Binding-site contacts:
Ligand atom O3' contacts residue TYR109 of chain 1.A at 3.5 Å (h-bond).
Ligand atom O2 contacts residue LEU91 of chain 1.A at 3.0 Å (h-bond).
Ligand atom O2' contacts residue ARG171 of chain 1.A at 3.3 Å (salt-bridge).
Ligand atom OP1 contacts residue TYR109 of chain 1.A at 2.4 Å (h-bond).
Ligand atom C2 contacts residue LYS90 of chain 1.A at 3.4 Å.
Ligand atom C4 contacts residue HIS98 of chain 1.A at 3.3 Å.
Ligand atom N7 contacts residue LYS108 of chain 1.A at 2.9 Å (salt-bridge).
Ligand atom C6 contacts residue LEU106 of chain 1.A at 3.4 Å (hydrophobic).
Ligand atom N7 contacts residue ARG171 of chain 1.A at 3.3 Å.
Ligand atom P contacts residue TYR109 of chain 1.A at 3.5 Å.
Ligand atom C8 contacts residue ARG171 of chain 1.A at 3.1 Å.
Ligand atom O2 contacts residue LYS90 of chain 1.A at 3.2 Å (salt-bridge).
Ligand atom O6 contacts residue LYS152 of chain 1.A at 2.8 Å (salt-bridge).
Ligand atom C5 contacts residue TYR109 of chain 1.A at 3.3 Å (hydrophobic).
Ligand atom C6 contacts residue TYR109 of chain 1.A at 3.3 Å (hydrophobic).
Ligand atom C2' contacts residue GLU149 of chain 1.A at 3.4 Å.
Ligand atom O2' contacts residue GLU149 of chain 1.A at 2.5 Å (salt-bridge).
Ligand atom N2 contacts residue CYS97 of chain 1.A at 3.3 Å (h-bond).
Ligand atom OP2 contacts residue HIS98 of chain 1.A at 3.2 Å (h-bond).
Ligand atom O6 contacts residue CYS107 of chain 1.A at 3.3 Å.
Ligand atom N3 contacts residue HIS98 of chain 1.A at 3.1 Å (h-bond).
Ligand atom O6 contacts residue LYS108 of chain 1.A at 2.4 Å (salt-bridge).
Ligand atom O3' contacts residue LEU91 of chain 1.A at 3.5 Å.
Ligand atom C6 contacts residue LYS108 of chain 1.A at 3.1 Å.
Ligand atom OP2 contacts residue GLU149 of chain 1.A at 3.4 Å (salt-bridge).
Ligand atom C5 contacts residue LYS108 of chain 1.A at 3.3 Å.
Ligand atom C5 contacts residue GLU149 of chain 1.A at 3.1 Å.
Ligand atom N3 contacts residue LYS90 of chain 1.A at 2.9 Å (salt-bridge).
Ligand atom C1' contacts residue GLU149 of chain 1.A at 3.3 Å.
Ligand atom C6 contacts residue ARG171 of chain 1.A at 3.4 Å.
Ligand atom N4 contacts residue LEU88 of chain 1.A at 2.9 Å (h-bond).
Ligand atom O2' contacts residue TYR99 of chain 1.A at 3.0 Å (h-bond).
Ligand atom N2 contacts residue ILE150 of chain 1.A at 3.4 Å (h-bond).
Ligand atom C5' contacts residue HIS98 of chain 1.A at 3.3 Å.
Ligand atom N1 contacts residue ILE150 of chain 1.A at 2.8 Å (h-bond).
Ligand atom N2 contacts residue TYR99 of chain 1.A at 3.4 Å.
Ligand atom OP1 contacts residue LYS108 of chain 1.A at 2.6 Å (salt-bridge).
Ligand atom C5 contacts residue ARG171 of chain 1.A at 3.2 Å.
Ligand atom N3 contacts residue TYR99 of chain 1.A at 3.4 Å.
Ligand atom O6 contacts residue LEU106 of chain 1.A at 3.5 Å (h-bond).

This small molecule binds to this protein.
Small molecule (SMILES): Nc1ccn([C@@H]2O[C@H](CO)[C@@H](O[P](=O)(O)OC[C@H]3O[C@@H](n4cnc5c(=O)nc(N)[nH]c54)[C@H](O)[C@@H]3O[P](=O)(O)OC[C@H]3O[C@@H](n4ccc(=O)[nH]c4=O)[C@H](O)[C@@H]3O[P](=O)(O)OC[C@H]3O[C@@H](n4ccc(N)nc4=O)[C@H](O)[C@@H]3O[P](=O)(O)OC[C@H]3O[C@@H](n4cnc5c(=O)nc(N)[nH]c54)[C@H](O)[C@@H]3O[P](=O)(O)OC[C@H]3O[C@@H](n4ccc(=O)[nH]c4=O)[C@H](O)[C@@H]3O)[C@H]2O)c(=O)n1

Sequence of chain 1.A:
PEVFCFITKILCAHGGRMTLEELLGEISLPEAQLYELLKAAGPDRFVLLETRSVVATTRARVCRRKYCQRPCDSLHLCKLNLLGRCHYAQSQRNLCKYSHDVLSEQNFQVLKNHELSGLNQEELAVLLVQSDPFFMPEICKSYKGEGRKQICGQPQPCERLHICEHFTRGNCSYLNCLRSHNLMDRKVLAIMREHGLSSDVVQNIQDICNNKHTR